The protein below binds the small molecule below.
Small molecule (SMILES): CC(=O)N[C@H]1[C@H](O[C@H]2[C@H](O)[C@@H](NC(C)=O)CO[C@@H]2CO)O[C@H](CO)[C@@H](O)[C@@H]1O

Binding-site contacts:
Ligand atom N2 contacts residue ASN19 of chain 46.T at 3.1 Å (h-bond).
Ligand atom C1 contacts residue ASN19 of chain 46.T at 1.7 Å.
Ligand atom C3 contacts residue ASN19 of chain 46.T at 4.1 Å.
Ligand atom C7 contacts residue ASN19 of chain 46.T at 3.6 Å.
Ligand atom C2 contacts residue ASN19 of chain 46.T at 3.0 Å.
Ligand atom O5 contacts residue ASN19 of chain 46.T at 2.8 Å (h-bond).
Ligand atom C8 contacts residue ASN19 of chain 46.T at 4.3 Å.
Ligand atom C5 contacts residue ASN19 of chain 46.T at 3.8 Å.
Ligand atom O7 contacts residue ASN19 of chain 46.T at 4.1 Å.

Sequence of chain 46.T:
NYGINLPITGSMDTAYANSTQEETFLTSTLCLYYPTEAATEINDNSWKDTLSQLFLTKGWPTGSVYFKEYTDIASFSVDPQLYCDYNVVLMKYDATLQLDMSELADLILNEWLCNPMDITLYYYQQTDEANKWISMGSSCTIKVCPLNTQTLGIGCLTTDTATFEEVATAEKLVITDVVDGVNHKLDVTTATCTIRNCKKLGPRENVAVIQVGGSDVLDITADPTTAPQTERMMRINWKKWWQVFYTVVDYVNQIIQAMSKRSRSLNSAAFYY